A small-molecule ligand and the protein it binds are described below.
Small molecule (SMILES): O=C(N[C@H](CO)[C@H](O)c1ccc([N+](=O)[O-])cc1)C(Cl)Cl

Sequence of chain 2.A:
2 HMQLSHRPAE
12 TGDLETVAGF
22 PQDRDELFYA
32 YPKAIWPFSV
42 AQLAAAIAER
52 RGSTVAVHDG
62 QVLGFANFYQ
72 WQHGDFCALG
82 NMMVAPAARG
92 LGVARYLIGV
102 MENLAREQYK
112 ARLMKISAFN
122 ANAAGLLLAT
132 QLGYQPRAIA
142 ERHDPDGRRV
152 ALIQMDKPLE

Binding-site contacts:
Ligand atom C1 contacts residue ASN123 of chain 2.A at 3.4 Å.
Ligand atom O4 contacts residue EDO1 of chain 2.J at 2.6 Å (h-bond).
Ligand atom C4 contacts residue ALA125 of chain 2.A at 3.9 Å (hydrophobic).
Ligand atom N9 contacts residue PRO22 of chain 2.A at 3.9 Å.
Ligand atom O9A contacts residue ARG90 of chain 2.A at 3.1 Å (salt-bridge).
Ligand atom O5 contacts residue EDO1 of chain 2.K at 3.1 Å (h-bond).
Ligand atom C4 contacts residue EDO1 of chain 2.K at 3.7 Å.
Ligand atom C9 contacts residue MET84 of chain 2.A at 3.8 Å (hydrophobic).
Ligand atom O9B contacts residue PRO22 of chain 2.A at 3.1 Å.
Ligand atom C11 contacts residue MET83 of chain 2.A at 3.7 Å (hydrophobic).
Ligand atom N2 contacts residue ASN123 of chain 2.A at 3.0 Å (h-bond).
Ligand atom N9 contacts residue GLU27 of chain 2.A at 3.8 Å.
Ligand atom O9A contacts residue PRO22 of chain 2.A at 3.7 Å.
Ligand atom C8 contacts residue MET83 of chain 2.A at 3.5 Å (hydrophobic).
Ligand atom C3 contacts residue ASN123 of chain 2.A at 4.0 Å.
Ligand atom O4 contacts residue EDO1 of chain 2.K at 2.8 Å (h-bond).
Ligand atom O5 contacts residue ASN123 of chain 2.A at 2.9 Å (h-bond).
Ligand atom C7 contacts residue MET83 of chain 2.A at 3.4 Å (hydrophobic).
Ligand atom CL2 contacts residue ALA125 of chain 2.A at 3.8 Å.
Ligand atom O9A contacts residue VAL85 of chain 2.A at 3.3 Å (h-bond).
Ligand atom N9 contacts residue ARG90 of chain 2.A at 3.7 Å.
Ligand atom C10 contacts residue MET83 of chain 2.A at 3.8 Å (hydrophobic).
Ligand atom O4 contacts residue ALA95 of chain 2.A at 3.9 Å.
Ligand atom C10 contacts residue MET84 of chain 2.A at 3.6 Å (hydrophobic).
Ligand atom O9A contacts residue MET84 of chain 2.A at 3.7 Å.
Ligand atom C8 contacts residue GLU27 of chain 2.A at 3.6 Å.
Ligand atom C3 contacts residue EDO1 of chain 2.J at 3.5 Å.
Ligand atom C4 contacts residue EDO1 of chain 2.J at 3.1 Å.
Ligand atom O9B contacts residue GLU27 of chain 2.A at 3.4 Å.
Ligand atom C9 contacts residue MET83 of chain 2.A at 3.7 Å (hydrophobic).
Ligand atom CL1 contacts residue TYR30 of chain 2.A at 3.7 Å.
Ligand atom O2 contacts residue EDO1 of chain 2.J at 3.4 Å.
Ligand atom O9A contacts residue PHE21 of chain 2.A at 3.6 Å.
Ligand atom C6 contacts residue MET83 of chain 2.A at 3.5 Å (hydrophobic).
Ligand atom O4 contacts residue LEU129 of chain 2.A at 3.9 Å.
Ligand atom C2 contacts residue ASN123 of chain 2.A at 3.7 Å.
Ligand atom C4 contacts residue GLY126 of chain 2.A at 3.4 Å.
Ligand atom CL1 contacts residue GLU27 of chain 2.A at 3.7 Å.
Ligand atom C8 contacts residue ALA31 of chain 2.A at 3.9 Å (hydrophobic).
Ligand atom C10 contacts residue VAL85 of chain 2.A at 3.3 Å (hydrophobic).